Binding-site contacts:
Ligand atom C3' contacts residue ASP264 of chain 4.A at 3.4 Å.
Ligand atom C5 contacts residue NAD1 of chain 4.C at 3.5 Å.
Ligand atom C4 contacts residue NAD1 of chain 4.C at 3.3 Å.
Ligand atom O3' contacts residue SER55 of chain 4.A at 2.8 Å (h-bond).
Ligand atom O1P contacts residue GLY287 of chain 4.A at 2.7 Å (h-bond).
Ligand atom O2P contacts residue HIS302 of chain 4.A at 2.8 Å (h-bond).
Ligand atom O3' contacts residue ASP264 of chain 4.A at 2.5 Å (salt-bridge).
Ligand atom N7 contacts residue NAD1 of chain 4.C at 3.5 Å.
Ligand atom O3P contacts residue GLY266 of chain 4.A at 2.9 Å (h-bond).
Ligand atom C5' contacts residue SER55 of chain 4.A at 3.5 Å.
Ligand atom O6 contacts residue ALA306 of chain 4.A at 2.8 Å (h-bond).
Ligand atom O6 contacts residue GLY315 of chain 4.A at 3.3 Å.
Ligand atom O2 contacts residue SER225 of chain 4.A at 2.5 Å (h-bond).
Ligand atom C6 contacts residue NAD1 of chain 4.C at 3.5 Å.
Ligand atom O6 contacts residue MET305 of chain 4.A at 3.2 Å (h-bond).
Ligand atom C8 contacts residue MET57 of chain 4.A at 3.5 Å (hydrophobic).
Ligand atom O6 contacts residue GLY304 of chain 4.A at 3.1 Å.
Ligand atom C2 contacts residue NAD1 of chain 4.C at 3.0 Å.
Ligand atom O5' contacts residue GLY265 of chain 4.A at 3.3 Å.
Ligand atom N1 contacts residue ARG314 of chain 4.A at 2.8 Å (salt-bridge).
Ligand atom N9 contacts residue NAD1 of chain 4.C at 3.5 Å.
Ligand atom C3' contacts residue SER55 of chain 4.A at 3.5 Å.
Ligand atom C2 contacts residue SER225 of chain 4.A at 3.2 Å.
Ligand atom O2 contacts residue ARG314 of chain 4.A at 3.4 Å (salt-bridge).
Ligand atom O2P contacts residue ALA223 of chain 4.A at 3.4 Å (h-bond).
Ligand atom O1P contacts residue SER288 of chain 4.A at 2.8 Å (h-bond).
Ligand atom C4' contacts residue ASP264 of chain 4.A at 3.5 Å.
Ligand atom N7 contacts residue GLY304 of chain 4.A at 3.4 Å.
Ligand atom O2 contacts residue NAD1 of chain 4.C at 3.1 Å.
Ligand atom O3' contacts residue MET285 of chain 4.A at 3.5 Å (h-bond).
Ligand atom O2' contacts residue NAD1 of chain 4.C at 3.3 Å (h-bond).
Ligand atom P contacts residue ALA223 of chain 4.A at 3.5 Å.
Ligand atom O2' contacts residue ASP264 of chain 4.A at 2.6 Å (salt-bridge).
Ligand atom O2 contacts residue SER227 of chain 4.A at 2.7 Å (h-bond).
Ligand atom O3P contacts residue ALA223 of chain 4.A at 2.7 Å (h-bond).
Ligand atom N1 contacts residue NAD1 of chain 4.C at 3.2 Å.
Ligand atom O3P contacts residue GLY222 of chain 4.A at 3.3 Å.
Ligand atom N3 contacts residue NAD1 of chain 4.C at 3.1 Å.
Ligand atom C2 contacts residue ARG314 of chain 4.A at 3.5 Å.
Ligand atom N7 contacts residue MET305 of chain 4.A at 3.0 Å (h-bond).

A protein and the small-molecule ligand that binds it are described below.
Small molecule (SMILES): O=c1[nH]c(=O)c2[nH+]cn([C@@H]3O[C@H](COP(=O)(O)O)[C@@H](O)[C@H]3O)c2[nH]1

Sequence of chain 4.A:
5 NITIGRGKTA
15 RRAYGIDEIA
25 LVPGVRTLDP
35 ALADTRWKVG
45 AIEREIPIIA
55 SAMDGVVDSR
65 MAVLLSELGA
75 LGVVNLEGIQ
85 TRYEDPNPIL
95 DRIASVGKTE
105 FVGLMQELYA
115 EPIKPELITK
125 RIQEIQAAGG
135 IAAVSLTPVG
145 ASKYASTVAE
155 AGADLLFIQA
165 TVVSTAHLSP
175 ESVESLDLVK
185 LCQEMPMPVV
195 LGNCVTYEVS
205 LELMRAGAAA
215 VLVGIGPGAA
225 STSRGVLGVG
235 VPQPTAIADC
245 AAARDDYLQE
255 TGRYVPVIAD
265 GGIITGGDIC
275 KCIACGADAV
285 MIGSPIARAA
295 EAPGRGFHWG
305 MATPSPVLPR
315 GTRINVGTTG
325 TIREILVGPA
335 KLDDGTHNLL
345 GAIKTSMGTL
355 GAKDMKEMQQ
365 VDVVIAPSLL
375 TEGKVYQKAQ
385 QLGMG